Sequence of chain 20.A:
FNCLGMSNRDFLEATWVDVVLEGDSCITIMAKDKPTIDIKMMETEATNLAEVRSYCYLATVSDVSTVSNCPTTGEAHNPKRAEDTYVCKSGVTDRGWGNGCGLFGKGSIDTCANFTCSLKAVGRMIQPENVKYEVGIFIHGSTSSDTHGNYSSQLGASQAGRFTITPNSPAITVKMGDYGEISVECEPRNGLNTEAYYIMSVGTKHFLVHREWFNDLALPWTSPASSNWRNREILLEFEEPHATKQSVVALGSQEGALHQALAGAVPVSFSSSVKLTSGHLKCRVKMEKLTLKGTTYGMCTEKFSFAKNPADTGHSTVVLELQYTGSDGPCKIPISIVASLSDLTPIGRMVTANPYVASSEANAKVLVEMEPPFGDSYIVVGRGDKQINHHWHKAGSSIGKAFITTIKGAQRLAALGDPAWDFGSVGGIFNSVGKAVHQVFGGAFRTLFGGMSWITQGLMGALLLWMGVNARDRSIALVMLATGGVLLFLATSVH

A small-molecule ligand and the protein it binds are described below.
Small molecule (SMILES): CC(=O)N[C@@H]1[C@@H](O)[C@H](O)[C@@H](CO)O[C@H]1O

Binding-site contacts:
Ligand atom C8 contacts residue ASN154 of chain 20.A at 3.9 Å.
Ligand atom N2 contacts residue ASN154 of chain 20.A at 3.0 Å (h-bond).
Ligand atom C5 contacts residue SER156 of chain 20.A at 3.9 Å.
Ligand atom C1 contacts residue ASN154 of chain 20.A at 1.4 Å.
Ligand atom C4 contacts residue ASN154 of chain 20.A at 4.2 Å.
Ligand atom C7 contacts residue ASN154 of chain 20.A at 3.4 Å.
Ligand atom N2 contacts residue SER156 of chain 20.A at 4.2 Å.
Ligand atom O5 contacts residue SER156 of chain 20.A at 3.9 Å.
Ligand atom C5 contacts residue ASN154 of chain 20.A at 3.6 Å.
Ligand atom C2 contacts residue ASN154 of chain 20.A at 2.5 Å.
Ligand atom C2 contacts residue SER156 of chain 20.A at 4.3 Å.
Ligand atom O7 contacts residue ASN154 of chain 20.A at 3.6 Å.
Ligand atom C3 contacts residue ASN154 of chain 20.A at 3.9 Å.
Ligand atom C1 contacts residue SER156 of chain 20.A at 3.3 Å.
Ligand atom O5 contacts residue ASN154 of chain 20.A at 2.4 Å (h-bond).